Sequence of chain 1.G:
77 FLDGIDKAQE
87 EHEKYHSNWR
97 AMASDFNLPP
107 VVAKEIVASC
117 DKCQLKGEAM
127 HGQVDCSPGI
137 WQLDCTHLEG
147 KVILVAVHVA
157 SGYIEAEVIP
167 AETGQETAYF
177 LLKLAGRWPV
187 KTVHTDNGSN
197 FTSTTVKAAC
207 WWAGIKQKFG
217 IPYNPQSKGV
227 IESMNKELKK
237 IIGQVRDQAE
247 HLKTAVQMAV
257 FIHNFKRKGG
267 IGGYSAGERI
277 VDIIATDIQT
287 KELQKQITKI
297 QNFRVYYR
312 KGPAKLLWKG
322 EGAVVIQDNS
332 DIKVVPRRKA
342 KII

This protein binds this small molecule.
Small molecule (SMILES): C[C@@H]1CCO[C@H]2Cn3cc(C(=O)NCc4ccc(F)cc4F)c(=O)c(O)c3C(=O)N12

Binding-site contacts:
Ligand atom CAW contacts residue MG1 of chain 1.Q at 3.2 Å.
Ligand atom FAG contacts residue PRO221 of chain 1.G at 3.8 Å.
Ligand atom OAD contacts residue MG1 of chain 1.R at 2.2 Å.
Ligand atom CAJ contacts residue PRO221 of chain 1.G at 3.6 Å (hydrophobic).
Ligand atom FAF contacts residue GLN222 of chain 1.G at 3.4 Å.
Ligand atom CAY contacts residue ASP192 of chain 1.G at 4.0 Å.
Ligand atom CAM contacts residue GLY194 of chain 1.G at 3.3 Å.
Ligand atom CAZ contacts residue GLU228 of chain 1.G at 3.9 Å.
Ligand atom CAT contacts residue GLN222 of chain 1.G at 3.9 Å.
Ligand atom OAE contacts residue MG1 of chain 1.R at 2.4 Å.
Ligand atom OAE contacts residue MG1 of chain 1.Q at 2.0 Å.
Ligand atom OAE contacts residue ASP140 of chain 1.G at 3.0 Å (salt-bridge).
Ligand atom CBA contacts residue GLY194 of chain 1.G at 3.7 Å.
Ligand atom FAG contacts residue GLU228 of chain 1.G at 2.9 Å.
Ligand atom CAW contacts residue ASP192 of chain 1.G at 3.9 Å.
Ligand atom CAY contacts residue MG1 of chain 1.Q at 3.6 Å.
Ligand atom OAE contacts residue GLU228 of chain 1.G at 3.6 Å (salt-bridge).
Ligand atom CAR contacts residue PRO221 of chain 1.G at 4.0 Å (hydrophobic).
Ligand atom CAH contacts residue GLN222 of chain 1.G at 3.7 Å.
Ligand atom CBA contacts residue ASP192 of chain 1.G at 4.1 Å.
Ligand atom OAD contacts residue GLU228 of chain 1.G at 2.8 Å (salt-bridge).
Ligand atom OAQ contacts residue TYR219 of chain 1.G at 3.4 Å.
Ligand atom OAC contacts residue ASP140 of chain 1.G at 4.1 Å.
Ligand atom CAZ contacts residue MG1 of chain 1.R at 2.9 Å.
Ligand atom CAV contacts residue PRO221 of chain 1.G at 4.1 Å (hydrophobic).
Ligand atom CAS contacts residue MG1 of chain 1.Q at 3.0 Å.
Ligand atom CAM contacts residue ASN193 of chain 1.G at 3.9 Å.
Ligand atom CAT contacts residue PRO221 of chain 1.G at 4.1 Å (hydrophobic).
Ligand atom OAB contacts residue PRO221 of chain 1.G at 4.1 Å.
Ligand atom CAW contacts residue MG1 of chain 1.R at 3.0 Å.
Ligand atom OAC contacts residue MG1 of chain 1.Q at 2.0 Å.
Ligand atom CAS contacts residue ASP192 of chain 1.G at 3.4 Å.
Ligand atom CAA contacts residue GLY194 of chain 1.G at 4.1 Å.
Ligand atom OAC contacts residue ASP192 of chain 1.G at 2.8 Å (salt-bridge).
Ligand atom CAJ contacts residue GLU228 of chain 1.G at 4.1 Å.
Ligand atom OAE contacts residue ASP192 of chain 1.G at 3.1 Å (salt-bridge).
Ligand atom CAM contacts residue ASP192 of chain 1.G at 3.8 Å.
Ligand atom NBC contacts residue MG1 of chain 1.Q at 4.1 Å.
Ligand atom CAL contacts residue TYR219 of chain 1.G at 3.9 Å (hydrophobic).
Ligand atom CAU contacts residue PRO221 of chain 1.G at 3.6 Å (hydrophobic).